The protein below binds the small molecule below.
Small molecule (SMILES): N=c1ccn([C@H]2C[C@H](O)[C@@H](CO[P](=O)(O)O[C@H]3C[C@H](n4cnc5c(N)ncnc54)O[C@@H]3CO[P](=O)(O)O[C@H]3C[C@H](n4cnc5c(N)ncnc54)O[C@@H]3CO[P](=O)(O)O[C@H]3C[C@H](n4cnc5c(N)ncnc54)O[C@@H]3COP(=O)(O)O)O2)c(=O)[nH]1

Sequence of chain 30.D:
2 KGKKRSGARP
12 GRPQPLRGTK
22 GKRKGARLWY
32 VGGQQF

Sequence of chain 26.B:
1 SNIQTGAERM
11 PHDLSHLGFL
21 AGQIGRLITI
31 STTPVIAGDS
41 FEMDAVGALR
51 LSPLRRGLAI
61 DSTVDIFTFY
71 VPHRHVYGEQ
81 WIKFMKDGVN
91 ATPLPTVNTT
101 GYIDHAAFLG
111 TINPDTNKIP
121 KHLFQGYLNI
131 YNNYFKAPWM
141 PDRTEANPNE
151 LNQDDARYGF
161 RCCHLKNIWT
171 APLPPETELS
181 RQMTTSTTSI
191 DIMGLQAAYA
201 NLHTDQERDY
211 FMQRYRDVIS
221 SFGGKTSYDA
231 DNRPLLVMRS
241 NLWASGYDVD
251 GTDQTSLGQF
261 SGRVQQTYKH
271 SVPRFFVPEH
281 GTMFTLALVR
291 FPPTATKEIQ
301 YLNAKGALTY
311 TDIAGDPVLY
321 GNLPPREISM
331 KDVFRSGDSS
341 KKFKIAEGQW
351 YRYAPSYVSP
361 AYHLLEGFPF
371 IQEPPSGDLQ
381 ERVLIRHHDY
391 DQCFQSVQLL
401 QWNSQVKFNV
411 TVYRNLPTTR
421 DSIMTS

Sequence of chain 30.B:
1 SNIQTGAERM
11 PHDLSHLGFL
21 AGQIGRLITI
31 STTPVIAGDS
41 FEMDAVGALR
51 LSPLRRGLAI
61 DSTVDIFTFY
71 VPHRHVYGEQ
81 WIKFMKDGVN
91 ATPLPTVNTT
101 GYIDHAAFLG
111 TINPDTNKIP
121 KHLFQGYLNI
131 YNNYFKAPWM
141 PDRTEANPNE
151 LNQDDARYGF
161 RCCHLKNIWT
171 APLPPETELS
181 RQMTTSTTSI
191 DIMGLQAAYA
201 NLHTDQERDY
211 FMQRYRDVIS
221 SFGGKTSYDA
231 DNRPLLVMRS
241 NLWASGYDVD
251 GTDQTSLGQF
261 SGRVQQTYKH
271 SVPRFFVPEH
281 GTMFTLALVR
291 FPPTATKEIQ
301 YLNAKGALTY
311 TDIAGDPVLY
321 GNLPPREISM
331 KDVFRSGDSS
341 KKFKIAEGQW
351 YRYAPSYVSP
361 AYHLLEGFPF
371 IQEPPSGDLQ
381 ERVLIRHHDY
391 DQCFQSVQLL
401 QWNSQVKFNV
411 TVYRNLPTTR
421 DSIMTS

Sequence of chain 44.B:
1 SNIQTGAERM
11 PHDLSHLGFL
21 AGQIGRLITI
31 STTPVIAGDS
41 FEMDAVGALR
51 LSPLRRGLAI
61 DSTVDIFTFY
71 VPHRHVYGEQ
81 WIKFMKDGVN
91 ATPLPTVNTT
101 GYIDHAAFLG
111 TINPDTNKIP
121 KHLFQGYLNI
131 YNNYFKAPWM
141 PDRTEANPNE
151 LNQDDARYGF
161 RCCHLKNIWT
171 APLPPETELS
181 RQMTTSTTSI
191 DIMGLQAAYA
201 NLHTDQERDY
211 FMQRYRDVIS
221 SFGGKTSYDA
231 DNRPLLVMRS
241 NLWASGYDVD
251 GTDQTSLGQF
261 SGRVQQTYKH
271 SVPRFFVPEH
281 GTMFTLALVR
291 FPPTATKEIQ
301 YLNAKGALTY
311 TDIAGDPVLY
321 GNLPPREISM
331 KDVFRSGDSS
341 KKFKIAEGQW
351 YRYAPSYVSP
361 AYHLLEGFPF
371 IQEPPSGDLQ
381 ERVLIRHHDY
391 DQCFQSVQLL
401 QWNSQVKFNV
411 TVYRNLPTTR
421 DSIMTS

Binding-site contacts:
Ligand atom C4' contacts residue GLY6 of chain 44.B at 3.1 Å.
Ligand atom C3' contacts residue GLY6 of chain 44.B at 3.2 Å.
Ligand atom OP2 contacts residue ARG420 of chain 26.B at 3.4 Å (salt-bridge).
Ligand atom N6 contacts residue GLY26 of chain 30.D at 3.1 Å.
Ligand atom O4' contacts residue ARG420 of chain 26.B at 3.2 Å (salt-bridge).
Ligand atom P contacts residue ARG28 of chain 30.D at 3.4 Å.
Ligand atom P contacts residue ARG420 of chain 26.B at 2.5 Å.
Ligand atom N6 contacts residue ASP217 of chain 30.B at 2.8 Å (salt-bridge).
Ligand atom C5' contacts residue ARG28 of chain 30.D at 2.8 Å.
Ligand atom C1' contacts residue GLY6 of chain 44.B at 2.9 Å.
Ligand atom O4' contacts residue GLY6 of chain 44.B at 2.9 Å.
Ligand atom OP2 contacts residue GLU207 of chain 30.B at 2.0 Å (salt-bridge).
Ligand atom OP1 contacts residue ARG420 of chain 26.B at 2.4 Å (salt-bridge).
Ligand atom O5' contacts residue ARG420 of chain 26.B at 2.9 Å (salt-bridge).
Ligand atom O3' contacts residue THR5 of chain 44.B at 3.1 Å (h-bond).
Ligand atom C8 contacts residue ALA27 of chain 30.D at 2.0 Å (hydrophobic).
Ligand atom O3' contacts residue GLY6 of chain 44.B at 2.3 Å (h-bond).
Ligand atom C5 contacts residue ALA27 of chain 30.D at 2.9 Å (hydrophobic).
Ligand atom OP1 contacts residue THR418 of chain 26.B at 3.2 Å.
Ligand atom O5' contacts residue TYR31 of chain 30.D at 2.2 Å (h-bond).
Ligand atom C5 contacts residue ALA7 of chain 44.B at 2.7 Å (hydrophobic).
Ligand atom N7 contacts residue ALA27 of chain 30.D at 1.6 Å.
Ligand atom N7 contacts residue GLY26 of chain 30.D at 2.7 Å.
Ligand atom O3' contacts residue TYR31 of chain 30.D at 3.2 Å (h-bond).
Ligand atom P contacts residue GLU207 of chain 30.B at 3.4 Å.
Ligand atom C5' contacts residue TYR31 of chain 30.D at 3.0 Å (hydrophobic).
Ligand atom C6 contacts residue ALA7 of chain 44.B at 2.7 Å (hydrophobic).
Ligand atom OP1 contacts residue ARG28 of chain 30.D at 2.7 Å (salt-bridge).
Ligand atom P contacts residue TYR31 of chain 30.D at 3.5 Å.
Ligand atom OP1 contacts residue PHE211 of chain 30.B at 2.1 Å.
Ligand atom N9 contacts residue ALA27 of chain 30.D at 3.1 Å.
Ligand atom O3' contacts residue ARG420 of chain 26.B at 1.7 Å (salt-bridge).
Ligand atom O5' contacts residue ARG28 of chain 30.D at 3.1 Å (salt-bridge).
Ligand atom C8 contacts residue ARG28 of chain 30.D at 3.1 Å.
Ligand atom C4' contacts residue ARG420 of chain 26.B at 3.4 Å.
Ligand atom C4' contacts residue THR5 of chain 44.B at 2.6 Å.
Ligand atom N6 contacts residue ALA27 of chain 30.D at 3.2 Å (h-bond).
Ligand atom C5 contacts residue GLY26 of chain 30.D at 3.5 Å.
Ligand atom C3' contacts residue THR5 of chain 44.B at 3.2 Å.
Ligand atom C5' contacts residue THR5 of chain 44.B at 3.1 Å.